Binding-site contacts:
Ligand atom CAA contacts residue GLY80 of chain 1.B at 3.8 Å.
Ligand atom CAJ contacts residue TYR101 of chain 1.B at 3.8 Å (hydrophobic).
Ligand atom CAG contacts residue TYR101 of chain 1.B at 3.9 Å (hydrophobic).
Ligand atom CAK contacts residue LEU138 of chain 1.B at 3.9 Å (hydrophobic).
Ligand atom OAL contacts residue PHE210 of chain 1.B at 3.4 Å.
Ligand atom CAA contacts residue PHE88 of chain 1.B at 3.5 Å (hydrophobic).
Ligand atom CAG contacts residue LEU138 of chain 1.B at 3.9 Å (hydrophobic).
Ligand atom CAD contacts residue LEU138 of chain 1.B at 3.8 Å (hydrophobic).
Ligand atom CAB contacts residue VAL82 of chain 1.B at 3.7 Å (hydrophobic).
Ligand atom CAN contacts residue LEU138 of chain 1.B at 3.3 Å (hydrophobic).
Ligand atom CAF contacts residue TYR49 of chain 1.B at 3.8 Å (hydrophobic).
Ligand atom NAH contacts residue TYR101 of chain 1.B at 3.7 Å.
Ligand atom CAM contacts residue LEU138 of chain 1.B at 3.6 Å (hydrophobic).
Ligand atom CAC contacts residue PHE88 of chain 1.B at 3.9 Å (hydrophobic).
Ligand atom CAB contacts residue TYR81 of chain 1.B at 3.8 Å (hydrophobic).
Ligand atom NAH contacts residue LEU138 of chain 1.B at 3.2 Å.
Ligand atom CAK contacts residue PHE210 of chain 1.B at 4.1 Å (hydrophobic).
Ligand atom CAD contacts residue ASP214 of chain 1.B at 3.8 Å.
Ligand atom CAE contacts residue LEU138 of chain 1.B at 4.2 Å (hydrophobic).
Ligand atom CAA contacts residue TYR81 of chain 1.B at 3.9 Å (hydrophobic).
Ligand atom CAD contacts residue PHE88 of chain 1.B at 4.2 Å (hydrophobic).
Ligand atom CAF contacts residue PHE88 of chain 1.B at 3.5 Å (hydrophobic).
Ligand atom CAC contacts residue ILE99 of chain 1.B at 3.8 Å (hydrophobic).
Ligand atom CAD contacts residue ILE99 of chain 1.B at 3.9 Å (hydrophobic).
Ligand atom CAF contacts residue ASP47 of chain 1.B at 3.8 Å.
Ligand atom CAM contacts residue TRP73 of chain 1.A at 3.9 Å (hydrophobic).
Ligand atom CAA contacts residue ASP47 of chain 1.B at 3.6 Å.
Ligand atom CAB contacts residue PHE88 of chain 1.B at 3.7 Å (hydrophobic).
Ligand atom CAN contacts residue ASP214 of chain 1.B at 3.5 Å.
Ligand atom CAB contacts residue GLY80 of chain 1.B at 3.9 Å.
Ligand atom OAL contacts residue LEU138 of chain 1.B at 3.8 Å.
Ligand atom CAA contacts residue ASP48 of chain 1.B at 3.7 Å.
Ligand atom CAC contacts residue VAL82 of chain 1.B at 3.8 Å (hydrophobic).
Ligand atom CAE contacts residue PHE88 of chain 1.B at 3.9 Å (hydrophobic).
Ligand atom CAM contacts residue PHE88 of chain 1.B at 4.0 Å (hydrophobic).
Ligand atom CAC contacts residue ASP214 of chain 1.B at 3.9 Å.
Ligand atom CAI contacts residue TYR49 of chain 1.B at 4.0 Å (hydrophobic).
Ligand atom NAH contacts residue ILE99 of chain 1.B at 3.8 Å.
Ligand atom CAN contacts residue TYR101 of chain 1.B at 3.4 Å (hydrophobic).
Ligand atom NAH contacts residue ASP214 of chain 1.B at 3.0 Å (salt-bridge).

Sequence of chain 1.A:
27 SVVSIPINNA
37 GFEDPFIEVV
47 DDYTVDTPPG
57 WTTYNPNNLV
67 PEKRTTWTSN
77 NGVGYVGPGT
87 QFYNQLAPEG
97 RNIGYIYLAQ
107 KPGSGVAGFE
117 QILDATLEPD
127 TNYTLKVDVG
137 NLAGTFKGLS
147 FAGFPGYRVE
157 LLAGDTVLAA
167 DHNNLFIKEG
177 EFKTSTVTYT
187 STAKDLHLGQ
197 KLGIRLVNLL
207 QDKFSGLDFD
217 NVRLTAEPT

Sequence of chain 1.B:
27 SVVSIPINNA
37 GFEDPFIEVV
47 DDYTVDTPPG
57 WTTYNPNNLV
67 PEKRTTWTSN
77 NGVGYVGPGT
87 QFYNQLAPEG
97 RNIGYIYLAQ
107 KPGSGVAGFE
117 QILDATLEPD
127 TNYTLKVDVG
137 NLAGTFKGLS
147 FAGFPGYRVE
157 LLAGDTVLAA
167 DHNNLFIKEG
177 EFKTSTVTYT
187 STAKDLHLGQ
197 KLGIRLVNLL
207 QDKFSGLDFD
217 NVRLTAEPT

The small molecule below binds the protein below.
Small molecule (SMILES): CC(=O)CCc1c[nH]c2ccccc12